Binding-site contacts:
Ligand atom C24 contacts residue ILE41 of chain 1.A at 3.5 Å (hydrophobic).
Ligand atom N25 contacts residue PHE54 of chain 1.A at 3.9 Å.
Ligand atom N10 contacts residue ILE216 of chain 1.A at 3.8 Å.
Ligand atom N4 contacts residue ILE102 of chain 1.A at 3.0 Å (h-bond).
Ligand atom C25 contacts residue ILE216 of chain 1.A at 4.1 Å (hydrophobic).
Ligand atom C25 contacts residue ASP217 of chain 1.A at 3.9 Å.
Ligand atom N2 contacts residue PHE54 of chain 1.A at 3.7 Å.
Ligand atom C11 contacts residue PHE54 of chain 1.A at 3.8 Å (hydrophobic).
Ligand atom N4 contacts residue PHE54 of chain 1.A at 4.0 Å.
Ligand atom C5 contacts residue ILE216 of chain 1.A at 4.1 Å (hydrophobic).
Ligand atom C5 contacts residue ILE102 of chain 1.A at 3.8 Å (hydrophobic).
Ligand atom N4 contacts residue ALA101 of chain 1.A at 3.4 Å.
Ligand atom C3 contacts residue ILE102 of chain 1.A at 3.8 Å (hydrophobic).
Ligand atom C6 contacts residue PHE54 of chain 1.A at 3.4 Å (hydrophobic).
Ligand atom C14 contacts residue THR106 of chain 1.A at 4.2 Å.
Ligand atom C23 contacts residue PHE54 of chain 1.A at 3.5 Å (hydrophobic).
Ligand atom N9 contacts residue ILE216 of chain 1.A at 3.7 Å.
Ligand atom C3 contacts residue THR100 of chain 1.A at 4.0 Å.
Ligand atom C11 contacts residue ILE216 of chain 1.A at 4.2 Å (hydrophobic).
Ligand atom C3 contacts residue ILE216 of chain 1.A at 3.8 Å (hydrophobic).
Ligand atom N4 contacts residue ILE216 of chain 1.A at 3.9 Å.
Ligand atom C1 contacts residue PHE54 of chain 1.A at 3.6 Å (hydrophobic).
Ligand atom C1 contacts residue ILE216 of chain 1.A at 3.8 Å (hydrophobic).
Ligand atom C6 contacts residue ILE216 of chain 1.A at 3.7 Å (hydrophobic).
Ligand atom C8 contacts residue ILE216 of chain 1.A at 3.6 Å (hydrophobic).
Ligand atom C3 contacts residue PRO83 of chain 1.A at 3.5 Å (hydrophobic).
Ligand atom N9 contacts residue PHE54 of chain 1.A at 4.0 Å.
Ligand atom C5 contacts residue ALA101 of chain 1.A at 4.3 Å (hydrophobic).
Ligand atom N10 contacts residue PHE54 of chain 1.A at 4.2 Å.
Ligand atom C3 contacts residue ALA101 of chain 1.A at 3.8 Å (hydrophobic).
Ligand atom C8 contacts residue PHE54 of chain 1.A at 3.6 Å (hydrophobic).
Ligand atom C3 contacts residue PHE54 of chain 1.A at 3.9 Å (hydrophobic).
Ligand atom CL contacts residue GLN109 of chain 1.A at 3.1 Å.
Ligand atom N2 contacts residue ILE216 of chain 1.A at 3.9 Å.
Ligand atom N25 contacts residue ILE102 of chain 1.A at 3.0 Å (h-bond).
Ligand atom N2 contacts residue PRO83 of chain 1.A at 4.1 Å.
Ligand atom C25 contacts residue LYS56 of chain 1.A at 4.3 Å.
Ligand atom C5 contacts residue PHE54 of chain 1.A at 3.5 Å (hydrophobic).
Ligand atom C23 contacts residue ILE41 of chain 1.A at 4.3 Å (hydrophobic).
Ligand atom C12 contacts residue PHE54 of chain 1.A at 4.2 Å (hydrophobic).

This small molecule binds to this protein.
Small molecule (SMILES): CC(C)(C)n1[nH+]c(-c2ccc(Cl)cc2)c2c(N)ncnc21

Sequence of chain 1.A:
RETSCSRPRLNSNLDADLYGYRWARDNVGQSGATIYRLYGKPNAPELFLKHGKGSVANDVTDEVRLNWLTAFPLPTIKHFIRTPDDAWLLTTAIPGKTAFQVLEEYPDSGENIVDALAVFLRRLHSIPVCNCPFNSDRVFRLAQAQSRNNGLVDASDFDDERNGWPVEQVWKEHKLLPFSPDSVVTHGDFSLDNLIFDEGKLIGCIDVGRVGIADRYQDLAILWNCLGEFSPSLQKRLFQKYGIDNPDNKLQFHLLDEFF